Sequence of chain 2.A:
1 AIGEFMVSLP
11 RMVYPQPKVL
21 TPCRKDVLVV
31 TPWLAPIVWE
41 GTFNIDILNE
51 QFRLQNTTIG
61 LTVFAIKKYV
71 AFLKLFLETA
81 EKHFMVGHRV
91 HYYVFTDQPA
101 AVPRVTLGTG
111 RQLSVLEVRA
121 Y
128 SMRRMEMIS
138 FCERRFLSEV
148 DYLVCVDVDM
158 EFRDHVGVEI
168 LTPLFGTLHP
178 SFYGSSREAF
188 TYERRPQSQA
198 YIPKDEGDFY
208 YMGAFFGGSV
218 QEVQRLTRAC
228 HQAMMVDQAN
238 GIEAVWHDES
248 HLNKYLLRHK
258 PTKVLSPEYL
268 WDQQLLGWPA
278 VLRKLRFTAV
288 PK

A small-molecule ligand and the protein it binds are described below.
Small molecule (SMILES): CCCCCCCCO[C@@H]1O[C@H](CO)[C@H](O)C[C@H]1O[C@@H]1O[C@@H](C)[C@@H](O)[C@@H](O)[C@@H]1O

Binding-site contacts:
Ligand atom C6F contacts residue ASP269 of chain 2.A at 4.0 Å.
Ligand atom C12 contacts residue SER178 of chain 2.A at 3.8 Å.
Ligand atom C6 contacts residue GLU246 of chain 2.A at 3.5 Å.
Ligand atom O6 contacts residue THR188 of chain 2.A at 2.8 Å (h-bond).
Ligand atom C3 contacts residue TRP243 of chain 2.A at 3.8 Å (hydrophobic).
Ligand atom O5 contacts residue PHE179 of chain 2.A at 4.0 Å.
Ligand atom C6F contacts residue MET209 of chain 2.A at 3.8 Å (hydrophobic).
Ligand atom O5F contacts residue UPG1 of chain 2.C at 4.0 Å.
Ligand atom O4 contacts residue GLU246 of chain 2.A at 2.7 Å (salt-bridge).
Ligand atom C5 contacts residue HIS176 of chain 2.A at 3.9 Å.
Ligand atom C2 contacts residue HIS176 of chain 2.A at 3.8 Å.
Ligand atom C6 contacts residue TYR207 of chain 2.A at 3.7 Å (hydrophobic).
Ligand atom O5 contacts residue HIS176 of chain 2.A at 3.0 Å (h-bond).
Ligand atom C4 contacts residue TRP243 of chain 2.A at 3.6 Å (hydrophobic).
Ligand atom C2F contacts residue UPG1 of chain 2.C at 3.7 Å.
Ligand atom O2F contacts residue UPG1 of chain 2.C at 3.0 Å (h-bond).
Ligand atom O6 contacts residue TRP243 of chain 2.A at 3.4 Å (h-bond).
Ligand atom C12 contacts residue LEU272 of chain 2.A at 3.9 Å (hydrophobic).
Ligand atom O6 contacts residue PHE179 of chain 2.A at 3.4 Å.
Ligand atom C6 contacts residue PHE179 of chain 2.A at 3.9 Å (hydrophobic).
Ligand atom C3 contacts residue UPG1 of chain 2.C at 3.2 Å.
Ligand atom O4F contacts residue ALA286 of chain 2.A at 4.0 Å.
Ligand atom O4 contacts residue HIS176 of chain 2.A at 3.0 Å (h-bond).
Ligand atom O1 contacts residue SER178 of chain 2.A at 3.9 Å.
Ligand atom C2 contacts residue UPG1 of chain 2.C at 3.6 Å.
Ligand atom C1F contacts residue UPG1 of chain 2.C at 3.7 Å.
Ligand atom O5F contacts residue MET209 of chain 2.A at 3.4 Å.
Ligand atom O1 contacts residue HIS176 of chain 2.A at 3.5 Å.
Ligand atom O4 contacts residue UPG1 of chain 2.C at 2.8 Å (h-bond).
Ligand atom C6 contacts residue TRP243 of chain 2.A at 3.5 Å (hydrophobic).
Ligand atom C4 contacts residue HIS176 of chain 2.A at 3.9 Å.
Ligand atom C4 contacts residue UPG1 of chain 2.C at 3.5 Å.
Ligand atom C4F contacts residue ASP269 of chain 2.A at 3.2 Å.
Ligand atom C6 contacts residue HIS176 of chain 2.A at 4.0 Å.
Ligand atom O4F contacts residue ASP269 of chain 2.A at 2.6 Å (salt-bridge).
Ligand atom C1 contacts residue HIS176 of chain 2.A at 3.7 Å.
Ligand atom C4 contacts residue GLU246 of chain 2.A at 3.4 Å.
Ligand atom C5 contacts residue TRP243 of chain 2.A at 3.7 Å (hydrophobic).
Ligand atom C11 contacts residue SER178 of chain 2.A at 3.5 Å.
Ligand atom C6 contacts residue THR188 of chain 2.A at 3.4 Å.